Sequence of chain 1.A:
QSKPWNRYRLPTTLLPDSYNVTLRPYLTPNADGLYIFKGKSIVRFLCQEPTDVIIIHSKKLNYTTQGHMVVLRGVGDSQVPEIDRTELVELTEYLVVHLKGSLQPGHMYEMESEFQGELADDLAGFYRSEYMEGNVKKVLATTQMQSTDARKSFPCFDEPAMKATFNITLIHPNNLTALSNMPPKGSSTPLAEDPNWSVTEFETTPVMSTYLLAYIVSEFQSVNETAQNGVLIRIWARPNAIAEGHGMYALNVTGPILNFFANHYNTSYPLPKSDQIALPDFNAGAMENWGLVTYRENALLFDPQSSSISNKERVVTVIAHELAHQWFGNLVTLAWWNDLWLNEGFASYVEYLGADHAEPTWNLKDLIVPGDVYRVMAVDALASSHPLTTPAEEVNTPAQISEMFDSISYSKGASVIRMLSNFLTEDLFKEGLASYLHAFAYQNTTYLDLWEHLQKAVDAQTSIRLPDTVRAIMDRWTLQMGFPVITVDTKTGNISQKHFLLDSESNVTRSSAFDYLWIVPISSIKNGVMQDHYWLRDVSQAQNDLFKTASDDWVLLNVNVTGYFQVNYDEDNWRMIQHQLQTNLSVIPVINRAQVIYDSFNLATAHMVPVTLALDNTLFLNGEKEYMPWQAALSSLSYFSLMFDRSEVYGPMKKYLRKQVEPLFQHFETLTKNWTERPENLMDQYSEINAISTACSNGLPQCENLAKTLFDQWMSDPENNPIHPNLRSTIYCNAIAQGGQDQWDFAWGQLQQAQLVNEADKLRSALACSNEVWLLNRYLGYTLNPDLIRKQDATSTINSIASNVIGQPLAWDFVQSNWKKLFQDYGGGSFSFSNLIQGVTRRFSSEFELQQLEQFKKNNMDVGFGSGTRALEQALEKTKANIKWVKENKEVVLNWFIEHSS

Binding-site contacts:
Ligand atom C3 contacts residue ASN20 of chain 1.A at 3.8 Å.
Ligand atom C5 contacts residue SO41 of chain 1.O at 3.6 Å.
Ligand atom O7 contacts residue NAG1 of chain 1.D at 3.8 Å.
Ligand atom C4 contacts residue ASN20 of chain 1.A at 4.2 Å.
Ligand atom C6 contacts residue SO41 of chain 1.V at 3.4 Å.
Ligand atom C7 contacts residue SO41 of chain 1.V at 4.4 Å.
Ligand atom O7 contacts residue ILE42 of chain 1.A at 3.4 Å.
Ligand atom C7 contacts residue NAG1 of chain 1.D at 3.7 Å.
Ligand atom C2 contacts residue ASN20 of chain 1.A at 2.5 Å.
Ligand atom C8 contacts residue ARG44 of chain 1.A at 3.9 Å.
Ligand atom N2 contacts residue NAG1 of chain 1.D at 2.8 Å (h-bond).
Ligand atom C8 contacts residue NAG1 of chain 1.D at 3.7 Å.
Ligand atom C7 contacts residue ASN20 of chain 1.A at 3.8 Å.
Ligand atom C1 contacts residue SO41 of chain 1.O at 3.5 Å.
Ligand atom O6 contacts residue SO41 of chain 1.O at 4.0 Å.
Ligand atom C6 contacts residue SO41 of chain 1.O at 3.6 Å.
Ligand atom C2 contacts residue NAG1 of chain 1.D at 3.5 Å.
Ligand atom C5 contacts residue SO41 of chain 1.V at 4.2 Å.
Ligand atom O7 contacts residue SO41 of chain 1.V at 3.8 Å.
Ligand atom O5 contacts residue ASN20 of chain 1.A at 2.4 Å (h-bond).
Ligand atom C8 contacts residue ILE42 of chain 1.A at 4.0 Å (hydrophobic).
Ligand atom C1 contacts residue ASN20 of chain 1.A at 1.4 Å.
Ligand atom C5 contacts residue ASN20 of chain 1.A at 3.6 Å.
Ligand atom C7 contacts residue ILE42 of chain 1.A at 3.9 Å (hydrophobic).
Ligand atom O5 contacts residue SO41 of chain 1.O at 2.8 Å (h-bond).
Ligand atom O7 contacts residue LYS185 of chain 1.A at 4.0 Å.
Ligand atom O7 contacts residue ASN20 of chain 1.A at 4.2 Å.
Ligand atom C1 contacts residue NAG1 of chain 1.D at 3.4 Å.
Ligand atom N2 contacts residue ASN20 of chain 1.A at 2.9 Å (h-bond).
Ligand atom C3 contacts residue NAG1 of chain 1.D at 3.9 Å.
Ligand atom O6 contacts residue GLU201 of chain 1.A at 4.1 Å.
Ligand atom C8 contacts residue GLU110 of chain 1.A at 3.4 Å.
Ligand atom C6 contacts residue GLU201 of chain 1.A at 4.3 Å.

A protein and the small-molecule ligand that binds it are described below.
Small molecule (SMILES): CC(=O)N[C@H]1[C@H](O[C@H]2[C@H](O)[C@@H](NC(C)=O)CO[C@@H]2CO)O[C@H](CO)[C@@H](O[C@@H]2O[C@H](CO)[C@@H](O)[C@H](O)[C@H]2NC(C)=O)[C@@H]1O